Sequence of chain 35.A:
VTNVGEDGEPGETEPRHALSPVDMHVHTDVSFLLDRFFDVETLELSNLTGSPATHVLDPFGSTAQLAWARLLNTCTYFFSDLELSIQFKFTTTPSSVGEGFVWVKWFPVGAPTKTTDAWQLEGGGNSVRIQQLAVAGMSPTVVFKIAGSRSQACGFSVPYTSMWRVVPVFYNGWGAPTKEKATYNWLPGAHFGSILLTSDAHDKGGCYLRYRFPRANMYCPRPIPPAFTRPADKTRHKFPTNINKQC

A protein and the small-molecule ligand that binds it are described below.
Small molecule (SMILES): CC(=O)N[C@H]1[C@H]([C@H](O)[C@H](O)CO)O[C@@](O[C@H]2[C@@H](O)[C@@H](CO)O[C@@H](O[C@H]3[C@H](O)[C@@H](O)[C@@H](O)O[C@@H]3CO)[C@@H]2O)(C(=O)O)C[C@@H]1O

Sequence of chain 31.A:
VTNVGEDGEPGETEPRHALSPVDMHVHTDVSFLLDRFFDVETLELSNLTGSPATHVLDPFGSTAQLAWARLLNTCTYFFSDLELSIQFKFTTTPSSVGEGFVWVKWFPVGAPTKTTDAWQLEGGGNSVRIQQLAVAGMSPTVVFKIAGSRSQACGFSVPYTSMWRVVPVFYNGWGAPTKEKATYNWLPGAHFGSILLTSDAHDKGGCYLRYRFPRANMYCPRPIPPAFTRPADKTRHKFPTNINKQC

Binding-site contacts:
Ligand atom C10 contacts residue GLN65 of chain 31.A at 4.5 Å.
Ligand atom C6 contacts residue ALA118 of chain 35.A at 3.4 Å (hydrophobic).
Ligand atom C11 contacts residue TRP119 of chain 35.A at 4.4 Å (hydrophobic).
Ligand atom O1A contacts residue ARG129 of chain 35.A at 3.3 Å (salt-bridge).
Ligand atom O9 contacts residue THR42 of chain 31.A at 4.0 Å.
Ligand atom C9 contacts residue TRP119 of chain 35.A at 4.3 Å (hydrophobic).
Ligand atom O8 contacts residue ALA118 of chain 35.A at 3.8 Å.
Ligand atom O8 contacts residue GLN120 of chain 35.A at 2.8 Å (h-bond).
Ligand atom O10 contacts residue ALA64 of chain 31.A at 3.8 Å.
Ligand atom C11 contacts residue GLN132 of chain 35.A at 4.3 Å.
Ligand atom O8 contacts residue TRP119 of chain 35.A at 3.8 Å.
Ligand atom C4 contacts residue ALA118 of chain 35.A at 4.0 Å (hydrophobic).
Ligand atom C1 contacts residue ARG129 of chain 35.A at 4.0 Å.
Ligand atom C8 contacts residue ALA118 of chain 35.A at 4.3 Å (hydrophobic).
Ligand atom C7 contacts residue ALA118 of chain 35.A at 3.6 Å (hydrophobic).
Ligand atom N5 contacts residue ALA118 of chain 35.A at 2.8 Å (h-bond).
Ligand atom C8 contacts residue GLN120 of chain 35.A at 4.1 Å.
Ligand atom C10 contacts residue ALA118 of chain 35.A at 3.8 Å (hydrophobic).
Ligand atom C5 contacts residue ALA118 of chain 35.A at 3.6 Å (hydrophobic).
Ligand atom C10 contacts residue ALA64 of chain 31.A at 4.5 Å (hydrophobic).
Ligand atom O9 contacts residue GLN120 of chain 35.A at 3.5 Å (h-bond).
Ligand atom O10 contacts residue GLN65 of chain 31.A at 4.0 Å.
Ligand atom O1A contacts residue ALA118 of chain 35.A at 4.5 Å.
Ligand atom C11 contacts residue ALA118 of chain 35.A at 3.9 Å (hydrophobic).
Ligand atom C11 contacts residue GLN65 of chain 31.A at 3.7 Å.
Ligand atom O1B contacts residue ARG129 of chain 35.A at 3.9 Å.